This protein binds this small molecule.
Small molecule (SMILES): Oc1cc(O)c2cc(O)c(-c3cc(O)c(O)c(O)c3)[o+]c2c1

Sequence of chain 1.A:
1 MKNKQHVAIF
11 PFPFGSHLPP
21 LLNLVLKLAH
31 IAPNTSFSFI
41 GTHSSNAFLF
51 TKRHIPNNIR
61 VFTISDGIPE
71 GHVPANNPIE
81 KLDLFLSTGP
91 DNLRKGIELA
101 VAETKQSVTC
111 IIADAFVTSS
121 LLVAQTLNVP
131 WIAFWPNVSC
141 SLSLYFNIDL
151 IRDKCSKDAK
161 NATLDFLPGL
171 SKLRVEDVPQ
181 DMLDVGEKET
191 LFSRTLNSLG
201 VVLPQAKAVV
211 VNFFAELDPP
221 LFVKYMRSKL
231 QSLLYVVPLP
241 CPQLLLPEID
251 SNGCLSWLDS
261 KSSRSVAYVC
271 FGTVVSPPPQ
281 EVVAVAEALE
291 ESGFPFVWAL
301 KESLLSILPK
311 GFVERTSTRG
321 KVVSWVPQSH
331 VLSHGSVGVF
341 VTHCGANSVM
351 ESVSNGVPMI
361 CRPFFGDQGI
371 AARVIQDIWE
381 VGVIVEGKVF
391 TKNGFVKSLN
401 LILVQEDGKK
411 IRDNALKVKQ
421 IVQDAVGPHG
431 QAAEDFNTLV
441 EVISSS

Binding-site contacts:
Ligand atom C1 contacts residue TYR145 of chain 1.A at 3.4 Å (hydrophobic).
Ligand atom C19 contacts residue LEU82 of chain 1.A at 3.9 Å (hydrophobic).
Ligand atom C18 contacts residue LEU82 of chain 1.A at 3.4 Å (hydrophobic).
Ligand atom O27 contacts residue HIS17 of chain 1.A at 2.5 Å (h-bond).
Ligand atom O24 contacts residue LEU82 of chain 1.A at 3.9 Å.
Ligand atom O12 contacts residue GOL1 of chain 1.D at 3.9 Å.
Ligand atom O24 contacts residue PRO78 of chain 1.A at 2.9 Å (h-bond).
Ligand atom C9 contacts residue ASN137 of chain 1.A at 3.5 Å.
Ligand atom C5 contacts residue LEU196 of chain 1.A at 3.7 Å (hydrophobic).
Ligand atom C19 contacts residue PHE365 of chain 1.A at 3.6 Å (hydrophobic).
Ligand atom O22 contacts residue PRO78 of chain 1.A at 3.1 Å (h-bond).
Ligand atom C6 contacts residue GLY366 of chain 1.A at 3.4 Å.
Ligand atom C11 contacts residue PHE192 of chain 1.A at 3.9 Å (hydrophobic).
Ligand atom C9 contacts residue GOL1 of chain 1.D at 3.2 Å.
Ligand atom C17 contacts residue PRO78 of chain 1.A at 3.6 Å (hydrophobic).
Ligand atom O21 contacts residue PHE14 of chain 1.A at 3.9 Å.
Ligand atom O29 contacts residue LEU196 of chain 1.A at 3.7 Å.
Ligand atom C10 contacts residue GOL1 of chain 1.D at 3.6 Å.
Ligand atom O29 contacts residue PRO179 of chain 1.A at 3.4 Å.
Ligand atom C9 contacts residue PHE116 of chain 1.A at 3.7 Å (hydrophobic).
Ligand atom C10 contacts residue HIS17 of chain 1.A at 3.6 Å.
Ligand atom C4 contacts residue GOL1 of chain 1.D at 3.5 Å.
Ligand atom C5 contacts residue GLY366 of chain 1.A at 3.5 Å.
Ligand atom C2 contacts residue GOL1 of chain 1.D at 3.6 Å.
Ligand atom C3 contacts residue GOL1 of chain 1.D at 3.1 Å.
Ligand atom O27 contacts residue ASN137 of chain 1.A at 3.8 Å.
Ligand atom C18 contacts residue PRO78 of chain 1.A at 3.7 Å (hydrophobic).
Ligand atom C6 contacts residue LEU196 of chain 1.A at 3.5 Å (hydrophobic).
Ligand atom O29 contacts residue ASP181 of chain 1.A at 2.9 Å (salt-bridge).
Ligand atom O12 contacts residue PHE192 of chain 1.A at 3.5 Å.
Ligand atom O29 contacts residue GLY366 of chain 1.A at 3.5 Å.
Ligand atom C1 contacts residue ASP367 of chain 1.A at 3.8 Å.
Ligand atom O22 contacts residue ILE79 of chain 1.A at 3.2 Å.
Ligand atom C5 contacts residue ASP181 of chain 1.A at 3.7 Å.
Ligand atom O22 contacts residue LEU82 of chain 1.A at 3.7 Å.
Ligand atom C1 contacts residue LEU196 of chain 1.A at 3.8 Å (hydrophobic).
Ligand atom O30 contacts residue ASN137 of chain 1.A at 3.5 Å.
Ligand atom C17 contacts residue LEU82 of chain 1.A at 3.5 Å (hydrophobic).
Ligand atom O30 contacts residue ASP367 of chain 1.A at 3.0 Å (salt-bridge).
Ligand atom C2 contacts residue ASP367 of chain 1.A at 3.7 Å.